A protein and the small-molecule ligand that binds it are described below.
Small molecule (SMILES): O=c1ccn([C@H]2C[C@H](O)[C@@H](CO[P](=O)(O)O[P](=O)(O)OP(=O)(O)O)O2)c(=O)[nH]1

Binding-site contacts:
Ligand atom O2G contacts residue SER11 of chain 1.A at 4.0 Å.
Ligand atom O1B contacts residue LYS82 of chain 1.A at 4.2 Å.
Ligand atom O3B contacts residue SER11 of chain 1.A at 4.2 Å.
Ligand atom O3B contacts residue LYS53 of chain 1.A at 4.2 Å.
Ligand atom C4 contacts residue GLU34 of chain 1.A at 3.7 Å.
Ligand atom O2 contacts residue LYS53 of chain 1.A at 4.2 Å.
Ligand atom C2 contacts residue GLU34 of chain 1.A at 3.6 Å.
Ligand atom O2G contacts residue GLN10 of chain 1.A at 2.8 Å (h-bond).
Ligand atom O1G contacts residue LYS53 of chain 1.A at 2.9 Å (salt-bridge).
Ligand atom C5 contacts residue GLU31 of chain 1.A at 4.0 Å.
Ligand atom O3G contacts residue SER9 of chain 1.A at 2.5 Å (h-bond).
Ligand atom C2' contacts residue GLU31 of chain 1.A at 3.9 Å.
Ligand atom O3G contacts residue ALA69 of chain 1.A at 3.7 Å.
Ligand atom N3 contacts residue GLU34 of chain 1.A at 2.8 Å (salt-bridge).
Ligand atom O3G contacts residue LYS53 of chain 1.A at 3.7 Å.
Ligand atom O3' contacts residue SER30 of chain 1.A at 4.2 Å.
Ligand atom C2' contacts residue VAL32 of chain 1.A at 3.9 Å (hydrophobic).
Ligand atom O3' contacts residue VAL32 of chain 1.A at 4.3 Å.
Ligand atom C6 contacts residue GLU31 of chain 1.A at 3.8 Å.
Ligand atom PG contacts residue LYS53 of chain 1.A at 3.8 Å.
Ligand atom O1B contacts residue LYS53 of chain 1.A at 3.3 Å (salt-bridge).
Ligand atom O3A contacts residue LYS82 of chain 1.A at 4.2 Å.
Ligand atom C1' contacts residue LYS53 of chain 1.A at 4.0 Å.
Ligand atom O4 contacts residue GLU34 of chain 1.A at 3.7 Å.
Ligand atom O1B contacts residue ARG14 of chain 1.A at 4.1 Å.
Ligand atom PG contacts residue ARG14 of chain 1.A at 3.5 Å.
Ligand atom O5' contacts residue GLN10 of chain 1.A at 4.3 Å.
Ligand atom O3G contacts residue ARG14 of chain 1.A at 2.5 Å (salt-bridge).
Ligand atom PG contacts residue SER9 of chain 1.A at 3.2 Å.
Ligand atom O4' contacts residue LYS53 of chain 1.A at 4.1 Å.
Ligand atom O2B contacts residue LYS82 of chain 1.A at 3.4 Å (salt-bridge).
Ligand atom PG contacts residue GLN10 of chain 1.A at 4.2 Å.
Ligand atom O3B contacts residue ARG14 of chain 1.A at 3.3 Å (salt-bridge).
Ligand atom O3' contacts residue LYS53 of chain 1.A at 3.5 Å.
Ligand atom O2 contacts residue GLU34 of chain 1.A at 3.2 Å.
Ligand atom C3' contacts residue GLU31 of chain 1.A at 4.0 Å.
Ligand atom O2G contacts residue SER9 of chain 1.A at 3.0 Å (h-bond).
Ligand atom O3B contacts residue SER9 of chain 1.A at 3.9 Å.
Ligand atom O3G contacts residue ALA8 of chain 1.A at 4.2 Å.
Ligand atom PB contacts residue LYS82 of chain 1.A at 4.1 Å.

Sequence of chain 1.A:
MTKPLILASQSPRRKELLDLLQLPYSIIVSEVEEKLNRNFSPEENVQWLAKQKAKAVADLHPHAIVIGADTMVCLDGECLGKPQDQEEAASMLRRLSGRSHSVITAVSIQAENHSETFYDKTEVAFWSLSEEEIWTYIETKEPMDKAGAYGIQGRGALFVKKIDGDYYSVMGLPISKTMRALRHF